Binding-site contacts:
Ligand atom C1 contacts residue ILE382 of chain 1.A at 3.9 Å (hydrophobic).
Ligand atom O5 contacts residue ILE382 of chain 1.A at 3.2 Å.
Ligand atom C1 contacts residue ASN379 of chain 1.A at 1.4 Å.
Ligand atom O7 contacts residue GLN375 of chain 1.A at 3.5 Å.
Ligand atom C3 contacts residue ASN379 of chain 1.A at 3.8 Å.
Ligand atom C5 contacts residue ASN379 of chain 1.A at 3.7 Å.
Ligand atom N2 contacts residue ASN379 of chain 1.A at 2.9 Å (h-bond).
Ligand atom O6 contacts residue TYR371 of chain 1.A at 4.3 Å.
Ligand atom O5 contacts residue ASN379 of chain 1.A at 2.4 Å (h-bond).
Ligand atom C7 contacts residue GLN375 of chain 1.A at 4.4 Å.
Ligand atom C2 contacts residue ASN379 of chain 1.A at 2.4 Å.
Ligand atom O6 contacts residue GLU385 of chain 1.A at 3.9 Å.
Ligand atom O6 contacts residue SER381 of chain 1.A at 4.0 Å.
Ligand atom C1 contacts residue GLN375 of chain 1.A at 4.2 Å.
Ligand atom O7 contacts residue ASN379 of chain 1.A at 3.7 Å.
Ligand atom O5 contacts residue TYR371 of chain 1.A at 4.4 Å.
Ligand atom C2 contacts residue GLN375 of chain 1.A at 4.4 Å.
Ligand atom O7 contacts residue LYS374 of chain 1.A at 4.1 Å.
Ligand atom C5 contacts residue ILE382 of chain 1.A at 4.2 Å (hydrophobic).
Ligand atom O6 contacts residue ILE382 of chain 1.A at 4.0 Å.
Ligand atom C4 contacts residue ASN379 of chain 1.A at 4.2 Å.
Ligand atom O5 contacts residue SER381 of chain 1.A at 4.1 Å.
Ligand atom C7 contacts residue ASN379 of chain 1.A at 3.5 Å.
Ligand atom C5 contacts residue SER381 of chain 1.A at 4.4 Å.
Ligand atom C6 contacts residue ILE382 of chain 1.A at 4.1 Å (hydrophobic).
Ligand atom C1 contacts residue SER381 of chain 1.A at 3.8 Å.
Ligand atom C6 contacts residue TYR371 of chain 1.A at 4.0 Å (hydrophobic).

Sequence of chain 1.A:
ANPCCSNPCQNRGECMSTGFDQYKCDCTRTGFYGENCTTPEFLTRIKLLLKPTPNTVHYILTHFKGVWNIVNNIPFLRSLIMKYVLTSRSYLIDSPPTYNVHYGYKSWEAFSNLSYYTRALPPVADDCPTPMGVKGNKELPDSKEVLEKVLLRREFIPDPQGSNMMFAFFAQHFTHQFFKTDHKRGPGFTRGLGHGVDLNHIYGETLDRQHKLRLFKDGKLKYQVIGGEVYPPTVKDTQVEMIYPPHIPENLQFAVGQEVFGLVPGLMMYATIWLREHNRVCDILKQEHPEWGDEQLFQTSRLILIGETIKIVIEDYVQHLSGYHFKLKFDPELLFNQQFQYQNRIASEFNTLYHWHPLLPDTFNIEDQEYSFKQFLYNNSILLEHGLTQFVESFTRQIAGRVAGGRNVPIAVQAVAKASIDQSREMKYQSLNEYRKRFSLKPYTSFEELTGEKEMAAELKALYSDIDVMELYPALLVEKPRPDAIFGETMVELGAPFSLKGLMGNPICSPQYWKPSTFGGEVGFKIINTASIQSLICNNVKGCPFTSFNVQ

A protein and the small-molecule ligand that binds it are described below.
Small molecule (SMILES): CC(=O)N[C@@H]1[C@@H](O)[C@H](O)[C@@H](CO)O[C@H]1O